Sequence of chain 1.C:
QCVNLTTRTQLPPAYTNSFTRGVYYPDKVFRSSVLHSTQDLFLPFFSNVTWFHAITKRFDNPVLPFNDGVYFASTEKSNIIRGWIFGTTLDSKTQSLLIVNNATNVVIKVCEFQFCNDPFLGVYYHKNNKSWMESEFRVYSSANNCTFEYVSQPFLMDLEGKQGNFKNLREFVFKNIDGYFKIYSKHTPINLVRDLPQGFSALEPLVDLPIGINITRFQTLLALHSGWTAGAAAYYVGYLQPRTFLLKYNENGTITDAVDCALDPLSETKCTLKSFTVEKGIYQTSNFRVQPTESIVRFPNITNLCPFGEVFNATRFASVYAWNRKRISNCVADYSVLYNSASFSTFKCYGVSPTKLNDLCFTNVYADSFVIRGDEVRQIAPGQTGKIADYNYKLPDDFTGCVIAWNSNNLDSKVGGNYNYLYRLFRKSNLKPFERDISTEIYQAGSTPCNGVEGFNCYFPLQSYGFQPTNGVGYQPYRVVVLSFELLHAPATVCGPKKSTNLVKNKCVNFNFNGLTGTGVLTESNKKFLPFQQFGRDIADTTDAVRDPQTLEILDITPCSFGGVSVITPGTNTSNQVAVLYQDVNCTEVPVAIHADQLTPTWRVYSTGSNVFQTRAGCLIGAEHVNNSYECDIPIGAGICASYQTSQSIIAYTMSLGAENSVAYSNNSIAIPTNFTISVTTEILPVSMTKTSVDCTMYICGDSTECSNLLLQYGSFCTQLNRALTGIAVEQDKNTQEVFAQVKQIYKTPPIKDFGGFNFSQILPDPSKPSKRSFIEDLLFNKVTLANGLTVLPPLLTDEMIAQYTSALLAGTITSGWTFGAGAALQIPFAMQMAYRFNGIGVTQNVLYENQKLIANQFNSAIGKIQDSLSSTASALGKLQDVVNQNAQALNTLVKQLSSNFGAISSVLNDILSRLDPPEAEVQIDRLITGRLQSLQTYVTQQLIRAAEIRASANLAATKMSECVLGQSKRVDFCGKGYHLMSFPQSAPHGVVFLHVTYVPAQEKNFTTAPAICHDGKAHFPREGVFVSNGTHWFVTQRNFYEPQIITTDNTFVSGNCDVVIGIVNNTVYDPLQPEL

Binding-site contacts:
Ligand atom O7 contacts residue SER708 of chain 1.A at 4.3 Å.
Ligand atom C5 contacts residue ASN1074 of chain 1.A at 3.7 Å.
Ligand atom C4 contacts residue ASN1074 of chain 1.A at 4.3 Å.
Ligand atom O7 contacts residue ASN1074 of chain 1.A at 3.9 Å.
Ligand atom O3 contacts residue ALA706 of chain 1.A at 4.0 Å.
Ligand atom C7 contacts residue ASN1074 of chain 1.A at 3.6 Å.
Ligand atom C2 contacts residue ASN1074 of chain 1.A at 2.5 Å.
Ligand atom O7 contacts residue GLN895 of chain 1.C at 3.6 Å (h-bond).
Ligand atom N2 contacts residue ASN1074 of chain 1.A at 2.9 Å (h-bond).
Ligand atom C1 contacts residue ASN1074 of chain 1.A at 1.4 Å.
Ligand atom C3 contacts residue ASN1074 of chain 1.A at 3.8 Å.
Ligand atom O5 contacts residue ASN1074 of chain 1.A at 2.4 Å (h-bond).

Sequence of chain 1.A:
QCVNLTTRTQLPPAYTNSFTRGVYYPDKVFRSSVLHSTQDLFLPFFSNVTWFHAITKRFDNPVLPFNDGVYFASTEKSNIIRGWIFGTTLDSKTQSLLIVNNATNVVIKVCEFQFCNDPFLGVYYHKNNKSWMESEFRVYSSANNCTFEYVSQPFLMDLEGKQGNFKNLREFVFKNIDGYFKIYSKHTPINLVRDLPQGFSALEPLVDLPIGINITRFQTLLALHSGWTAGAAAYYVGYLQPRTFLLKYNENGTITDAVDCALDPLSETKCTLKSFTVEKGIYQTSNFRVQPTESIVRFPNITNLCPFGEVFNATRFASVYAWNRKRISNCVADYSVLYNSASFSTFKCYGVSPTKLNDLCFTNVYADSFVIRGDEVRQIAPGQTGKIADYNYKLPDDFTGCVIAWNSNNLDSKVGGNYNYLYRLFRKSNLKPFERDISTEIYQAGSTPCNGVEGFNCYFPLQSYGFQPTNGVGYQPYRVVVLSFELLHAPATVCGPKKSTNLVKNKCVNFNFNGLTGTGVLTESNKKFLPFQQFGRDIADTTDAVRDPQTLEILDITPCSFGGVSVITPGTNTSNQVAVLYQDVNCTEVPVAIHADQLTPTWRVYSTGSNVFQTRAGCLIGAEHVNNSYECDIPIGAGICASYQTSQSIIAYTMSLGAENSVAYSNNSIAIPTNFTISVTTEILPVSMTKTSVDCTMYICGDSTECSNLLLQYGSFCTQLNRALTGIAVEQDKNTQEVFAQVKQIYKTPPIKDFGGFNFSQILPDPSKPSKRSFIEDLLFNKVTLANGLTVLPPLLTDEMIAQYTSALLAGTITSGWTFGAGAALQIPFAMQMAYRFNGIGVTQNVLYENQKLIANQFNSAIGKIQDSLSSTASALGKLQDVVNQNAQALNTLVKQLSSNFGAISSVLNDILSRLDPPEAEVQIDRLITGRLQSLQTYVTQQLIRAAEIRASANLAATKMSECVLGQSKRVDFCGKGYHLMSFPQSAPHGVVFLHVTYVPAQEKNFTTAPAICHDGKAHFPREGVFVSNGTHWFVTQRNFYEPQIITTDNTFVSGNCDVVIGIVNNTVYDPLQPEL

The protein below binds the small molecule below.
Small molecule (SMILES): CC(=O)N[C@@H]1[C@@H](O)[C@H](O)[C@@H](CO)O[C@H]1O